Sequence of chain 1.A:
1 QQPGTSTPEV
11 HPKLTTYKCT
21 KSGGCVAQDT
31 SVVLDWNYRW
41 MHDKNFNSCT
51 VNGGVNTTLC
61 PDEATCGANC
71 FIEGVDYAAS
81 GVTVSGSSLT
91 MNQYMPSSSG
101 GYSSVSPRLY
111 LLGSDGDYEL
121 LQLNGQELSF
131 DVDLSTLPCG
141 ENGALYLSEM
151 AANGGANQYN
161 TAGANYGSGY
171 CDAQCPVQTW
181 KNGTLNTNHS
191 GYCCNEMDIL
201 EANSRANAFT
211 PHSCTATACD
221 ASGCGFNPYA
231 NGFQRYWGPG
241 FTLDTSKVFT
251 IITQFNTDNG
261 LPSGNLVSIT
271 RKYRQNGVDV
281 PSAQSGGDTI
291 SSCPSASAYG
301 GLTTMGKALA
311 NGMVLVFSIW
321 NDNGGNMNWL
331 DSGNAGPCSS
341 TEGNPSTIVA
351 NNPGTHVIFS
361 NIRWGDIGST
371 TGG

Binding-site contacts:
Ligand atom C5 contacts residue LEU59 of chain 1.A at 4.4 Å (hydrophobic).
Ligand atom C6 contacts residue ASN47 of chain 1.A at 4.0 Å.
Ligand atom C2 contacts residue ASN56 of chain 1.A at 2.5 Å.
Ligand atom O7 contacts residue VAL51 of chain 1.A at 4.2 Å.
Ligand atom C1 contacts residue SER48 of chain 1.A at 4.5 Å.
Ligand atom O5 contacts residue LEU59 of chain 1.A at 3.5 Å.
Ligand atom O5 contacts residue ASN56 of chain 1.A at 2.2 Å (h-bond).
Ligand atom C5 contacts residue ASN56 of chain 1.A at 3.5 Å.
Ligand atom C5 contacts residue THR58 of chain 1.A at 4.0 Å.
Ligand atom C1 contacts residue LEU59 of chain 1.A at 4.2 Å (hydrophobic).
Ligand atom O5 contacts residue THR58 of chain 1.A at 3.9 Å.
Ligand atom C4 contacts residue ASN56 of chain 1.A at 4.1 Å.
Ligand atom C8 contacts residue THR58 of chain 1.A at 4.4 Å.
Ligand atom C3 contacts residue ASN56 of chain 1.A at 3.7 Å.
Ligand atom O6 contacts residue ASP43 of chain 1.A at 4.3 Å.
Ligand atom C8 contacts residue ASN56 of chain 1.A at 3.9 Å.
Ligand atom O4 contacts residue ASN47 of chain 1.A at 4.4 Å.
Ligand atom C6 contacts residue LEU59 of chain 1.A at 3.7 Å (hydrophobic).
Ligand atom C1 contacts residue THR58 of chain 1.A at 3.5 Å.
Ligand atom N2 contacts residue THR58 of chain 1.A at 3.8 Å.
Ligand atom C2 contacts residue THR58 of chain 1.A at 4.3 Å.
Ligand atom C1 contacts residue ASN56 of chain 1.A at 1.4 Å.
Ligand atom N2 contacts residue ASN56 of chain 1.A at 2.7 Å (h-bond).
Ligand atom C1 contacts residue ASN47 of chain 1.A at 3.7 Å.
Ligand atom O6 contacts residue ASN47 of chain 1.A at 3.2 Å.
Ligand atom O5 contacts residue SER48 of chain 1.A at 4.4 Å.
Ligand atom O7 contacts residue ASN56 of chain 1.A at 3.5 Å (h-bond).
Ligand atom C5 contacts residue ASN47 of chain 1.A at 3.5 Å.
Ligand atom C6 contacts residue THR58 of chain 1.A at 4.1 Å.
Ligand atom C7 contacts residue ASN56 of chain 1.A at 3.1 Å.
Ligand atom O3 contacts residue ASN47 of chain 1.A at 3.8 Å.
Ligand atom O5 contacts residue ASN47 of chain 1.A at 3.5 Å (h-bond).
Ligand atom O3 contacts residue ASN56 of chain 1.A at 4.4 Å.
Ligand atom C4 contacts residue ASN47 of chain 1.A at 3.9 Å.
Ligand atom O6 contacts residue LEU59 of chain 1.A at 3.5 Å.

The protein below binds the small molecule below.
Small molecule (SMILES): CC(=O)N[C@H]1[C@H](O[C@H]2[C@H](O)[C@@H](NC(C)=O)CO[C@@H]2CO)O[C@H](CO)[C@@H](O[C@@H]2O[C@H](CO)[C@@H](O)[C@H](O)[C@@H]2O)[C@@H]1O